Sequence of chain 1.I:
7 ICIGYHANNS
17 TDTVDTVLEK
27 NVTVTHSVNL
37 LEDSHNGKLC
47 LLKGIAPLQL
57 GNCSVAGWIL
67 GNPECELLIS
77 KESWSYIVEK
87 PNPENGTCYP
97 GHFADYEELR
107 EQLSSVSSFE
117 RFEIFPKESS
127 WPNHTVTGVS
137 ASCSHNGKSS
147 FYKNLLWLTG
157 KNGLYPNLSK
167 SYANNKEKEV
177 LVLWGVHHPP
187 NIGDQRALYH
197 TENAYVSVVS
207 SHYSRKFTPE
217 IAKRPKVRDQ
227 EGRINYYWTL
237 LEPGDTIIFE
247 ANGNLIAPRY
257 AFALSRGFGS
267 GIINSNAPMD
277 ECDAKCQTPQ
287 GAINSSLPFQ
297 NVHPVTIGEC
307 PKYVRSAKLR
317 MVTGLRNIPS

Binding-site contacts:
Ligand atom O3 contacts residue ASN27 of chain 1.I at 3.0 Å (h-bond).
Ligand atom O6 contacts residue ASN27 of chain 1.I at 2.3 Å (h-bond).
Ligand atom O5 contacts residue ASN27 of chain 1.I at 2.5 Å (h-bond).
Ligand atom C5 contacts residue ASN27 of chain 1.I at 3.4 Å.
Ligand atom O6 contacts residue THR19 of chain 1.I at 3.5 Å (h-bond).
Ligand atom C3 contacts residue ASN27 of chain 1.I at 3.2 Å.
Ligand atom O6 contacts residue THR29 of chain 1.I at 4.2 Å.
Ligand atom C4 contacts residue ASN27 of chain 1.I at 3.9 Å.
Ligand atom C6 contacts residue ASN27 of chain 1.I at 3.4 Å.
Ligand atom C6 contacts residue THR29 of chain 1.I at 4.4 Å.
Ligand atom N2 contacts residue ASN27 of chain 1.I at 3.8 Å.
Ligand atom C2 contacts residue ASN27 of chain 1.I at 2.5 Å.
Ligand atom C1 contacts residue ASN27 of chain 1.I at 1.5 Å.

A small-molecule ligand and the protein it binds are described below.
Small molecule (SMILES): CC(=O)N[C@@H]1[C@@H](O)[C@H](O)[C@@H](CO)O[C@H]1O